A small-molecule ligand and the protein it binds are described below.
Small molecule (SMILES): CC(=O)Nc1ccc(N2CCN(C)CC2)cc1

Sequence of chain 1.A:
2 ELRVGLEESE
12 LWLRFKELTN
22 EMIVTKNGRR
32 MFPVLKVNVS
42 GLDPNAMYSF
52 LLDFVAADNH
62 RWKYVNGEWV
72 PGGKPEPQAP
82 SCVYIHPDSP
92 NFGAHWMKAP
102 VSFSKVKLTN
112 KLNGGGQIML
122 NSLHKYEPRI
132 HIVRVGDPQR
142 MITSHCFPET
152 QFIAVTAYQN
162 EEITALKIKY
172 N

Binding-site contacts:
Ligand atom C12 contacts residue LEU12 of chain 1.A at 4.1 Å (hydrophobic).
Ligand atom N1 contacts residue LEU12 of chain 1.A at 4.2 Å.
Ligand atom C9 contacts residue GLU9 of chain 1.A at 4.3 Å.
Ligand atom N contacts residue ARG15 of chain 1.A at 4.2 Å.
Ligand atom C1 contacts residue ARG15 of chain 1.A at 3.9 Å.
Ligand atom N contacts residue GLU11 of chain 1.A at 4.0 Å.
Ligand atom C4 contacts residue LEU12 of chain 1.A at 4.0 Å (hydrophobic).
Ligand atom O contacts residue GLU9 of chain 1.A at 4.2 Å.
Ligand atom C7 contacts residue LEU12 of chain 1.A at 4.4 Å (hydrophobic).
Ligand atom C2 contacts residue TYR171 of chain 1.A at 3.5 Å (hydrophobic).
Ligand atom C7 contacts residue GLU9 of chain 1.A at 3.7 Å.
Ligand atom C3 contacts residue GLU11 of chain 1.A at 4.2 Å.
Ligand atom C4 contacts residue GLU11 of chain 1.A at 4.0 Å.
Ligand atom N contacts residue LEU12 of chain 1.A at 4.1 Å.
Ligand atom C1 contacts residue LEU12 of chain 1.A at 4.2 Å (hydrophobic).
Ligand atom C12 contacts residue TYR171 of chain 1.A at 4.0 Å (hydrophobic).
Ligand atom C contacts residue ARG15 of chain 1.A at 3.5 Å.
Ligand atom N2 contacts residue GLU9 of chain 1.A at 3.5 Å (salt-bridge).
Ligand atom C6 contacts residue LEU12 of chain 1.A at 4.0 Å (hydrophobic).
Ligand atom C8 contacts residue GLU9 of chain 1.A at 4.1 Å.
Ligand atom C3 contacts residue LEU12 of chain 1.A at 3.6 Å (hydrophobic).
Ligand atom C5 contacts residue LEU12 of chain 1.A at 4.1 Å (hydrophobic).
Ligand atom C10 contacts residue TYR171 of chain 1.A at 4.3 Å (hydrophobic).
Ligand atom C2 contacts residue LEU12 of chain 1.A at 4.0 Å (hydrophobic).
Ligand atom C1 contacts residue TYR171 of chain 1.A at 3.7 Å (hydrophobic).